Binding-site contacts:
Ligand atom N1 contacts residue GLN186 of chain 1.A at 2.7 Å (h-bond).
Ligand atom O4' contacts residue GLN143 of chain 1.A at 3.0 Å (h-bond).
Ligand atom O2' contacts residue ASN144 of chain 1.A at 2.8 Å (h-bond).
Ligand atom N6 contacts residue GLN40 of chain 1.A at 3.0 Å (h-bond).
Ligand atom C2 contacts residue GLN186 of chain 1.A at 2.9 Å.
Ligand atom O2' contacts residue ARG183 of chain 1.A at 2.9 Å (salt-bridge).
Ligand atom C4 contacts residue ASN255 of chain 1.A at 3.1 Å.
Ligand atom N2 contacts residue SER254 of chain 1.A at 2.9 Å (h-bond).
Ligand atom C2 contacts residue TYR219 of chain 1.A at 3.0 Å (hydrophobic).
Ligand atom C2 contacts residue TYR73 of chain 1.A at 3.0 Å (hydrophobic).
Ligand atom N2 contacts residue GLU258 of chain 1.A at 3.0 Å (salt-bridge).
Ligand atom N3 contacts residue ASN72 of chain 1.A at 3.0 Å (h-bond).
Ligand atom O4 contacts residue GLN222 of chain 1.A at 2.8 Å (h-bond).
Ligand atom N2 contacts residue ASN255 of chain 1.A at 2.8 Å (h-bond).
Ligand atom N1 contacts residue GLN40 of chain 1.A at 2.9 Å (h-bond).
Ligand atom N7 contacts residue GLN150 of chain 1.A at 2.7 Å (h-bond).
Ligand atom C8 contacts residue ASN146 of chain 1.A at 3.0 Å.
Ligand atom N3 contacts residue ASN218 of chain 1.A at 2.9 Å (h-bond).
Ligand atom O2 contacts residue ASN297 of chain 1.A at 2.9 Å (h-bond).
Ligand atom O2 contacts residue TYR106 of chain 1.A at 3.0 Å.
Ligand atom O4 contacts residue GLN301 of chain 1.A at 2.7 Å (h-bond).
Ligand atom C2 contacts residue GLN112 of chain 1.A at 3.0 Å.
Ligand atom N1 contacts residue GLU258 of chain 1.A at 2.7 Å (salt-bridge).
Ligand atom N1 contacts residue TYR219 of chain 1.A at 3.1 Å (h-bond).
Ligand atom OP1 contacts residue TYR216 of chain 1.A at 2.6 Å (h-bond).
Ligand atom N1 contacts residue GLN112 of chain 1.A at 2.7 Å (h-bond).
Ligand atom C2 contacts residue TYR298 of chain 1.A at 3.1 Å (hydrophobic).
Ligand atom O2 contacts residue ASN72 of chain 1.A at 2.9 Å (h-bond).
Ligand atom N6 contacts residue GLN150 of chain 1.A at 3.1 Å (h-bond).
Ligand atom N3 contacts residue ASN297 of chain 1.A at 3.0 Å (h-bond).
Ligand atom OP1 contacts residue TYR180 of chain 1.A at 2.6 Å (h-bond).
Ligand atom N3 contacts residue TYR73 of chain 1.A at 3.1 Å.
Ligand atom C2 contacts residue ASN255 of chain 1.A at 3.1 Å.
Ligand atom O2' contacts residue GLN33 of chain 1.A at 2.6 Å (h-bond).
Ligand atom N3 contacts residue TYR219 of chain 1.A at 3.1 Å.
Ligand atom O2' contacts residue ARG37 of chain 1.A at 3.0 Å (salt-bridge).
Ligand atom O2 contacts residue ASN218 of chain 1.A at 2.8 Å (h-bond).
Ligand atom O4 contacts residue GLN76 of chain 1.A at 2.9 Å (h-bond).
Ligand atom N7 contacts residue TYR298 of chain 1.A at 3.1 Å.
Ligand atom C1' contacts residue GLN143 of chain 1.A at 3.1 Å.

Sequence of chain 1.A:
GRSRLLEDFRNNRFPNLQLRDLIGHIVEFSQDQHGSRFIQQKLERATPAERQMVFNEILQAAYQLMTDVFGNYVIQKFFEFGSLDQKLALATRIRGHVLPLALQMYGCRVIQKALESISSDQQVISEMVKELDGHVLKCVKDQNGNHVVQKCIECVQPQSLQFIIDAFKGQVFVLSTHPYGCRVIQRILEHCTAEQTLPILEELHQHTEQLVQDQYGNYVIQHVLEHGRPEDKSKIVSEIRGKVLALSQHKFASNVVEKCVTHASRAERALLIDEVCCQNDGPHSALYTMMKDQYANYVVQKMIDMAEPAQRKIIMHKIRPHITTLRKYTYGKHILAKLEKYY

The small molecule below binds the protein below.
Small molecule (SMILES): Nc1nc(=O)c2ncn([C@@H]3O[C@H](CO[P](=O)(O)O[C@H]4[C@@H](O)[C@H](n5ccc(=O)[nH]c5=O)O[C@@H]4CO)[C@@H](O[P](=O)(O)OC[C@H]4O[C@@H](n5ccc(=O)[nH]c5=O)[C@H](O)[C@@H]4O[P](=O)(O)OC[C@H]4O[C@@H](n5cnc6c(N)ncnc65)[C@H](O)[C@@H]4O[P](=O)(O)OC[C@H]4O[C@@H](n5cnc6c(N)ncnc65)[C@H](O)[C@@H]4O[P](=O)(O)OC[C@H]4O[C@@H](n5cnc6c(N)ncnc65)[C@H](O)[C@@H]4O[P](=O)(O)OC[C@H]4O[C@@H](n5ccc(=O)[nH]c5=O)[C@H](O)[C@@H]4O[P](=O)(O)OC[C@H]4O[C@@H](n5cnc6c(N)ncnc65)[C@H](O)[C@@H]4O)[C@H]3O)c2[nH]1